Sequence of chain 1.C:
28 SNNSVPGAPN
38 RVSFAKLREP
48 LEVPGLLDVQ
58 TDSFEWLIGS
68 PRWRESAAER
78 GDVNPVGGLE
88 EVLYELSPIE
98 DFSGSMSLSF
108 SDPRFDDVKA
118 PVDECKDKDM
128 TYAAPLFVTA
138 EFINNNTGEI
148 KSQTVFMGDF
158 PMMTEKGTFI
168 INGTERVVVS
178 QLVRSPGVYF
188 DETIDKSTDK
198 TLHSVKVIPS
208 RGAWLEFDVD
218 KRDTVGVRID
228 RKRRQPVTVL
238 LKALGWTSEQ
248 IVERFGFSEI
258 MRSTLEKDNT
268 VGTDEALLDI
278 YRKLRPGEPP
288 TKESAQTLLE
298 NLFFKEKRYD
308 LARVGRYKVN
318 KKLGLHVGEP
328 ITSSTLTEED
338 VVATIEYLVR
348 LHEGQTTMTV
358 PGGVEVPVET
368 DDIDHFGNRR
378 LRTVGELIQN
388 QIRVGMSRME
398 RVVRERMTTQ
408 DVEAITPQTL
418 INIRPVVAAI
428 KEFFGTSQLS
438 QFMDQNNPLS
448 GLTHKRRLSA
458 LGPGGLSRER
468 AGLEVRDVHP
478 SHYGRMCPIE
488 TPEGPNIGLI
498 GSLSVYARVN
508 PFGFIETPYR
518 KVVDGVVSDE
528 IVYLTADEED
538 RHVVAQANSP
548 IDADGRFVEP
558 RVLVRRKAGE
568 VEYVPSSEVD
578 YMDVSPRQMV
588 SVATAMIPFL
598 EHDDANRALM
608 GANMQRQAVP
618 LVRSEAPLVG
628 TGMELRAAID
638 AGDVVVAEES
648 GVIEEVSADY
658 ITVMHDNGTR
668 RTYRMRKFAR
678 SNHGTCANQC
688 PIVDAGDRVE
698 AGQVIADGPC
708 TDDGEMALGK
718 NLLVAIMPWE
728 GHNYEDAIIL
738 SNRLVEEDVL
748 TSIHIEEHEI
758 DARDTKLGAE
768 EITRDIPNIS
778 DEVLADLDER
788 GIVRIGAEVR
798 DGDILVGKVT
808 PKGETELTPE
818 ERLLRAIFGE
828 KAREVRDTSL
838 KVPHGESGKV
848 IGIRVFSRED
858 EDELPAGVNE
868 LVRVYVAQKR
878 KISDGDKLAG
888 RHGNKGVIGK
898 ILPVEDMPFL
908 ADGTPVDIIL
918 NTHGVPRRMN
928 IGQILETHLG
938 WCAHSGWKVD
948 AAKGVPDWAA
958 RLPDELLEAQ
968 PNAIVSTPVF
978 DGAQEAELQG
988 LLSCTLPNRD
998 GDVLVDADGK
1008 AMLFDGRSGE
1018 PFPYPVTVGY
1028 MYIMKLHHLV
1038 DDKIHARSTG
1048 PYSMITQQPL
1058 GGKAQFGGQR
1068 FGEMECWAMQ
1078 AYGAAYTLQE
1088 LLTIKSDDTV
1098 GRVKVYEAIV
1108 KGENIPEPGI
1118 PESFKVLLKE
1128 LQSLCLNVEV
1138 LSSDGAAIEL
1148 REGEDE

The protein below binds the small molecule below.
Small molecule (SMILES): CO[C@H]1/C=C/O[C@@]2(C)Oc3c(C)c(O)c4c(O)c(c(/C=N/N5CCN(C)CC5)c(O)c4c3C2=O)NC(=O)/C(C)=C\C=C[C@H](C)[C@H](O)[C@@H](C)[C@@H](O)[C@@H](C)[C@H](OC(C)=O)[C@@H]1C

Binding-site contacts:
Ligand atom O2 contacts residue SER456 of chain 1.C at 2.8 Å (h-bond).
Ligand atom C2 contacts residue ILE497 of chain 1.C at 3.7 Å (hydrophobic).
Ligand atom O4 contacts residue ARG465 of chain 1.C at 3.7 Å.
Ligand atom O11 contacts residue ILE497 of chain 1.C at 3.2 Å.
Ligand atom O1 contacts residue ILE497 of chain 1.C at 3.7 Å.
Ligand atom C8 contacts residue GLN438 of chain 1.C at 3.1 Å.
Ligand atom C7 contacts residue GLN438 of chain 1.C at 3.3 Å.
Ligand atom C23 contacts residue PHE439 of chain 1.C at 3.4 Å (hydrophobic).
Ligand atom C14 contacts residue GLN438 of chain 1.C at 3.4 Å.
Ligand atom C29 contacts residue GLN435 of chain 1.C at 3.7 Å.
Ligand atom O2 contacts residue GLN438 of chain 1.C at 2.9 Å (h-bond).
Ligand atom C43 contacts residue ASN493 of chain 1.C at 3.5 Å.
Ligand atom C32 contacts residue PHE439 of chain 1.C at 3.2 Å (hydrophobic).
Ligand atom O9 contacts residue GLN438 of chain 1.C at 3.5 Å.
Ligand atom O5 contacts residue GLN435 of chain 1.C at 3.4 Å (h-bond).
Ligand atom C19 contacts residue ASP441 of chain 1.C at 3.0 Å.
Ligand atom C14 contacts residue SER456 of chain 1.C at 3.2 Å.
Ligand atom C14 contacts residue GLN435 of chain 1.C at 3.3 Å.
Ligand atom C7 contacts residue SER456 of chain 1.C at 3.5 Å.
Ligand atom O1 contacts residue ARG454 of chain 1.C at 2.7 Å (salt-bridge).
Ligand atom O8 contacts residue GLN438 of chain 1.C at 3.6 Å.
Ligand atom O9 contacts residue PHE439 of chain 1.C at 3.0 Å (h-bond).
Ligand atom C8 contacts residue SER456 of chain 1.C at 3.3 Å.
Ligand atom C30 contacts residue ARG613 of chain 1.C at 3.7 Å.
Ligand atom N1 contacts residue ARG454 of chain 1.C at 3.6 Å.
Ligand atom C32 contacts residue ASP441 of chain 1.C at 3.6 Å.
Ligand atom C1 contacts residue ILE497 of chain 1.C at 3.4 Å (hydrophobic).
Ligand atom C32 contacts residue HIS680 of chain 1.C at 3.4 Å.
Ligand atom O10 contacts residue HIS451 of chain 1.C at 3.4 Å.
Ligand atom C18 contacts residue ARG454 of chain 1.C at 3.5 Å.
Ligand atom C13 contacts residue LEU458 of chain 1.C at 3.7 Å (hydrophobic).
Ligand atom O8 contacts residue PHE439 of chain 1.C at 2.8 Å (h-bond).
Ligand atom C17 contacts residue ARG454 of chain 1.C at 3.7 Å.
Ligand atom C17 contacts residue ARG613 of chain 1.C at 3.4 Å.
Ligand atom C19 contacts residue ARG454 of chain 1.C at 3.0 Å.
Ligand atom O10 contacts residue ARG454 of chain 1.C at 3.5 Å (salt-bridge).
Ligand atom O9 contacts residue HIS451 of chain 1.C at 3.4 Å.
Ligand atom O6 contacts residue GLN438 of chain 1.C at 3.7 Å.
Ligand atom C20 contacts residue ASP441 of chain 1.C at 3.3 Å.
Ligand atom C9 contacts residue ILE497 of chain 1.C at 3.6 Å (hydrophobic).